This small molecule binds to this protein.
Small molecule (SMILES): CSC[S@](=O)C[C@H](CO)NC(=O)/C=C/c1c(C)[nH]c(=O)[nH]c1=O

Sequence of chain 1.HF:
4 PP

Binding-site contacts:
Ligand atom C5 contacts residue 8AN3 of chain 1.HF at 2.9 Å.
Ligand atom C3 contacts residue CH2 of chain 1.HF at 3.6 Å.
Ligand atom C10 contacts residue 8AN3 of chain 1.HF at 4.1 Å.
Ligand atom O3 contacts residue MG1 of chain 1.OG at 2.4 Å.
Ligand atom O3 contacts residue 8AN3 of chain 1.HF at 3.0 Å (h-bond).
Ligand atom S15 contacts residue PRO5 of chain 1.HF at 3.1 Å (h-bond).
Ligand atom C18 contacts residue PRO4 of chain 1.HF at 3.9 Å (hydrophobic).
Ligand atom C5 contacts residue CH2 of chain 1.HF at 3.5 Å.
Ligand atom N4 contacts residue CH2 of chain 1.HF at 2.8 Å (h-bond).
Ligand atom S15 contacts residue 8AN3 of chain 1.HF at 4.2 Å.
Ligand atom C16 contacts residue PRO4 of chain 1.HF at 3.8 Å (hydrophobic).
Ligand atom C9 contacts residue 8AN3 of chain 1.HF at 4.2 Å.
Ligand atom N4 contacts residue MG1 of chain 1.OG at 3.9 Å.
Ligand atom N4 contacts residue 8AN3 of chain 1.HF at 2.7 Å (h-bond).
Ligand atom C3 contacts residue 8AN3 of chain 1.HF at 2.9 Å.
Ligand atom O3 contacts residue CH2 of chain 1.HF at 2.9 Å (h-bond).
Ligand atom C6 contacts residue 8AN3 of chain 1.HF at 3.0 Å.
Ligand atom O10 contacts residue 8AN3 of chain 1.HF at 3.2 Å.
Ligand atom C8 contacts residue 8AN3 of chain 1.HF at 3.6 Å.
Ligand atom O15 contacts residue PRO5 of chain 1.HF at 3.6 Å.
Ligand atom C3 contacts residue MG1 of chain 1.OG at 3.3 Å.
Ligand atom C16 contacts residue PRO5 of chain 1.HF at 3.0 Å (hydrophobic).
Ligand atom N2 contacts residue 8AN3 of chain 1.HF at 3.6 Å.
Ligand atom O1 contacts residue 8AN3 of chain 1.HF at 4.1 Å.
Ligand atom N2 contacts residue MG1 of chain 1.OG at 4.2 Å.
Ligand atom C7 contacts residue CH2 of chain 1.HF at 3.3 Å.
Ligand atom O15 contacts residue 8AN3 of chain 1.HF at 3.3 Å.
Ligand atom C7 contacts residue 8AN3 of chain 1.HF at 3.5 Å.
Ligand atom C1 contacts residue 8AN3 of chain 1.HF at 3.4 Å.